Sequence of chain 1.B:
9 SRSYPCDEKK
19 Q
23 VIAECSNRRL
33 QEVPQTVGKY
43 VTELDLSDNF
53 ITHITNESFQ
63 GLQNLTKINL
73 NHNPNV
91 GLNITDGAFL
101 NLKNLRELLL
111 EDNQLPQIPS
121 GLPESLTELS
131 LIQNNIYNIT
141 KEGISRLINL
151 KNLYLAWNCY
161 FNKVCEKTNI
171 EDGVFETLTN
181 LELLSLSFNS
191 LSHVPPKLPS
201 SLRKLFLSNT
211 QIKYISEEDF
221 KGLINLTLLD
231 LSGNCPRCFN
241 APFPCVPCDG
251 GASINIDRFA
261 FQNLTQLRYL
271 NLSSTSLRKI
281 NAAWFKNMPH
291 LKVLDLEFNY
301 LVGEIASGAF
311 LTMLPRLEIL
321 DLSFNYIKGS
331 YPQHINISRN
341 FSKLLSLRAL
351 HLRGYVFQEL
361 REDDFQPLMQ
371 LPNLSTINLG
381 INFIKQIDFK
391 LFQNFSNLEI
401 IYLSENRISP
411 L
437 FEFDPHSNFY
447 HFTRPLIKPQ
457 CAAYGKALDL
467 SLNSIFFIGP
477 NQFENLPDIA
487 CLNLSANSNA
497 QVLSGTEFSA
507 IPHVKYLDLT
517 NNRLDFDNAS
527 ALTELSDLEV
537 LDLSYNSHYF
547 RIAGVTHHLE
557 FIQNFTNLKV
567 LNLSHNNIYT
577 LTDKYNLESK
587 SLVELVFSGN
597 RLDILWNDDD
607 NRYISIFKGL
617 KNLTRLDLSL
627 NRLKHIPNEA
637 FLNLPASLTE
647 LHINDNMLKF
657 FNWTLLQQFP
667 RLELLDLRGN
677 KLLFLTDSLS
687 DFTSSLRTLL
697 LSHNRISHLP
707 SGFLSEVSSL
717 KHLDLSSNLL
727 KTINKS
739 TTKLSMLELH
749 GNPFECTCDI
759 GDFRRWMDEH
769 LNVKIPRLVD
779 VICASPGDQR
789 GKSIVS

Binding-site contacts:
Ligand atom O4 contacts residue PHE206 of chain 1.B at 3.7 Å.
Ligand atom C2 contacts residue ASP230 of chain 1.B at 3.6 Å.
Ligand atom O5 contacts residue ASN271 of chain 1.B at 2.3 Å (h-bond).
Ligand atom C7 contacts residue ASN271 of chain 1.B at 3.8 Å.
Ligand atom C8 contacts residue SER232 of chain 1.B at 3.6 Å.
Ligand atom O7 contacts residue PHE445 of chain 1.B at 2.7 Å (h-bond).
Ligand atom O6 contacts residue ASP440 of chain 1.B at 2.7 Å (salt-bridge).
Ligand atom C7 contacts residue ASP230 of chain 1.B at 3.8 Å.
Ligand atom C3 contacts residue ASP230 of chain 1.B at 3.8 Å.
Ligand atom C7 contacts residue PHE445 of chain 1.B at 3.7 Å (hydrophobic).
Ligand atom O6 contacts residue SER443 of chain 1.B at 3.6 Å (h-bond).
Ligand atom O5 contacts residue HIS442 of chain 1.B at 3.7 Å.
Ligand atom C7 contacts residue LEU228 of chain 1.B at 3.6 Å (hydrophobic).
Ligand atom C7 contacts residue LYS204 of chain 1.B at 3.6 Å.
Ligand atom O7 contacts residue TYR446 of chain 1.B at 3.7 Å.
Ligand atom O7 contacts residue LEU228 of chain 1.B at 3.7 Å.
Ligand atom C6 contacts residue LEU228 of chain 1.B at 3.6 Å (hydrophobic).
Ligand atom C8 contacts residue ASP230 of chain 1.B at 3.8 Å.
Ligand atom C6 contacts residue HIS442 of chain 1.B at 3.8 Å.
Ligand atom C1 contacts residue ASP230 of chain 1.B at 3.6 Å.
Ligand atom C8 contacts residue PHE445 of chain 1.B at 3.4 Å (hydrophobic).
Ligand atom N2 contacts residue ASP230 of chain 1.B at 2.9 Å (salt-bridge).
Ligand atom N2 contacts residue ASN271 of chain 1.B at 3.0 Å (h-bond).
Ligand atom C6 contacts residue SER443 of chain 1.B at 3.5 Å.
Ligand atom C6 contacts residue HIS442 of chain 1.B at 3.4 Å.
Ligand atom C5 contacts residue ASN271 of chain 1.B at 3.5 Å.
Ligand atom O4 contacts residue HIS442 of chain 1.B at 3.6 Å (h-bond).
Ligand atom C8 contacts residue LYS204 of chain 1.B at 3.7 Å.
Ligand atom C2 contacts residue ASN444 of chain 1.B at 3.6 Å.
Ligand atom C6 contacts residue ASN444 of chain 1.B at 3.8 Å.
Ligand atom N2 contacts residue SER232 of chain 1.B at 3.8 Å.
Ligand atom O6 contacts residue HIS442 of chain 1.B at 3.4 Å (h-bond).
Ligand atom C8 contacts residue SER208 of chain 1.B at 3.3 Å.
Ligand atom O7 contacts residue ASN444 of chain 1.B at 3.2 Å (h-bond).
Ligand atom C2 contacts residue ASN271 of chain 1.B at 2.5 Å.
Ligand atom C6 contacts residue ASP440 of chain 1.B at 3.1 Å.
Ligand atom C8 contacts residue TYR269 of chain 1.B at 3.6 Å (hydrophobic).
Ligand atom C1 contacts residue ASN271 of chain 1.B at 1.4 Å.
Ligand atom C3 contacts residue ASN271 of chain 1.B at 3.8 Å.
Ligand atom O7 contacts residue LYS204 of chain 1.B at 2.8 Å (salt-bridge).

The small molecule below binds the protein below.
Small molecule (SMILES): CC(=O)N[C@H]1[C@H](O[C@H]2[C@H](O)[C@@H](NC(C)=O)CO[C@@H]2CO)O[C@H](CO)[C@@H](O[C@@H]2O[C@H](CO[C@H]3O[C@H](CO)[C@@H](O)[C@H](O)[C@@H]3O)[C@@H](O)[C@H](O)[C@@H]2O)[C@@H]1O